Sequence of chain 2.D:
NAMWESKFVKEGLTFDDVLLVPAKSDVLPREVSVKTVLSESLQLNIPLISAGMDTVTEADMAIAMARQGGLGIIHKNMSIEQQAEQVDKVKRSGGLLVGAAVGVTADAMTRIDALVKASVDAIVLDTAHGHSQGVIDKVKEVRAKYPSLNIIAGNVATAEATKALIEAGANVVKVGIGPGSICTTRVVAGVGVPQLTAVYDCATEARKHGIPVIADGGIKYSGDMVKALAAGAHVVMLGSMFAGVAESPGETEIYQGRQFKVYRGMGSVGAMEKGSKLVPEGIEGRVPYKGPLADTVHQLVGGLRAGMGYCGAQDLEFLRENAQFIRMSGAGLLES

Binding-site contacts:
Ligand atom O6 contacts residue GLY314 of chain 2.D at 3.3 Å.
Ligand atom O6 contacts residue MET288 of chain 2.D at 3.2 Å (h-bond).
Ligand atom O3P contacts residue SER203 of chain 2.D at 3.2 Å (h-bond).
Ligand atom P contacts residue SER262 of chain 2.D at 3.8 Å.
Ligand atom O2P contacts residue GLY261 of chain 2.D at 3.7 Å.
Ligand atom O5' contacts residue GLY202 of chain 2.D at 3.7 Å.
Ligand atom O1P contacts residue LEU260 of chain 2.D at 3.6 Å.
Ligand atom C2' contacts residue ASP238 of chain 2.D at 3.6 Å.
Ligand atom C6 contacts residue GLY289 of chain 2.D at 3.4 Å.
Ligand atom C2 contacts residue GLU313 of chain 2.D at 3.6 Å.
Ligand atom O6 contacts residue GLY289 of chain 2.D at 2.6 Å (h-bond).
Ligand atom O1P contacts residue GLY261 of chain 2.D at 2.6 Å (h-bond).
Ligand atom O5' contacts residue GLY239 of chain 2.D at 3.6 Å.
Ligand atom C5 contacts residue ILE204 of chain 2.D at 3.6 Å (hydrophobic).
Ligand atom O6 contacts residue GLY287 of chain 2.D at 3.2 Å.
Ligand atom O3' contacts residue ASP238 of chain 2.D at 2.5 Å (salt-bridge).
Ligand atom P contacts residue GLY261 of chain 2.D at 3.7 Å.
Ligand atom C2 contacts residue CYS205 of chain 2.D at 3.4 Å (hydrophobic).
Ligand atom O2P contacts residue SER262 of chain 2.D at 2.9 Å (h-bond).
Ligand atom O1P contacts residue SER262 of chain 2.D at 3.5 Å (h-bond).
Ligand atom O2' contacts residue ASP238 of chain 2.D at 2.5 Å (salt-bridge).
Ligand atom P contacts residue TYR285 of chain 2.D at 3.7 Å.
Ligand atom C4 contacts residue ILE204 of chain 2.D at 3.7 Å (hydrophobic).
Ligand atom C8 contacts residue MET75 of chain 2.D at 3.5 Å (hydrophobic).
Ligand atom N3 contacts residue Q211 of chain 2.Y at 3.5 Å.
Ligand atom O3' contacts residue ALA73 of chain 2.D at 3.6 Å.
Ligand atom N7 contacts residue MET288 of chain 2.D at 2.8 Å (h-bond).
Ligand atom O2P contacts residue TYR285 of chain 2.D at 2.5 Å (h-bond).
Ligand atom N7 contacts residue GLY287 of chain 2.D at 3.5 Å.
Ligand atom C3' contacts residue ASP238 of chain 2.D at 3.3 Å.
Ligand atom O2' contacts residue ASN177 of chain 2.D at 3.6 Å (h-bond).
Ligand atom C4' contacts residue ASP238 of chain 2.D at 3.4 Å.
Ligand atom N1 contacts residue GLU313 of chain 2.D at 2.9 Å (salt-bridge).
Ligand atom N1 contacts residue Q211 of chain 2.Y at 3.6 Å.
Ligand atom O2P contacts residue SER203 of chain 2.D at 2.9 Å (h-bond).
Ligand atom O3P contacts residue GLY240 of chain 2.D at 2.9 Å (h-bond).
Ligand atom C5' contacts residue TYR285 of chain 2.D at 3.5 Å (hydrophobic).
Ligand atom C2 contacts residue Q211 of chain 2.Y at 3.4 Å.
Ligand atom C5 contacts residue MET288 of chain 2.D at 3.6 Å (hydrophobic).
Ligand atom N7 contacts residue ILE204 of chain 2.D at 3.6 Å.

This protein binds this small molecule.
Small molecule (SMILES): O=c1[nH]cnc2c1ncn2[C@@H]1O[C@H](COP(=O)(O)O)[C@@H](O)[C@H]1O